Sequence of chain 1.F:
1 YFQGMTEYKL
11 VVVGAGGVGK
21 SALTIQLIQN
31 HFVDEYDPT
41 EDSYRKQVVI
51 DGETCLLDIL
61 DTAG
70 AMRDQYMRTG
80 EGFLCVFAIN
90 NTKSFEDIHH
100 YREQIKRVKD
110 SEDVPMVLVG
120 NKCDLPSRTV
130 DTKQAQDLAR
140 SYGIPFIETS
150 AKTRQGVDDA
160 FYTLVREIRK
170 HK

A small-molecule ligand and the protein it binds are described below.
Small molecule (SMILES): Nc1nc2c(ncn2[C@@H]2O[C@H](CO[P](=O)(O)O[P](=O)(O)NP(=O)(O)O)[C@@H](O)[C@H]2O)c(=O)[nH]1

Binding-site contacts:
Ligand atom N7 contacts residue ALA22 of chain 1.F at 3.6 Å.
Ligand atom O2B contacts residue LYS20 of chain 1.F at 3.0 Å (salt-bridge).
Ligand atom PB contacts residue MG1 of chain 1.T at 3.6 Å.
Ligand atom O2G contacts residue GLY16 of chain 1.F at 3.5 Å.
Ligand atom O1A contacts residue ALA22 of chain 1.F at 2.9 Å (h-bond).
Ligand atom N7 contacts residue ASN120 of chain 1.F at 3.0 Å (h-bond).
Ligand atom N2 contacts residue LEU124 of chain 1.F at 3.6 Å.
Ligand atom O2' contacts residue VAL33 of chain 1.F at 2.7 Å (h-bond).
Ligand atom N7 contacts residue ALA150 of chain 1.F at 3.6 Å.
Ligand atom O2B contacts residue GLY17 of chain 1.F at 3.5 Å (h-bond).
Ligand atom O1G contacts residue MG1 of chain 1.T at 2.5 Å.
Ligand atom O1B contacts residue SER21 of chain 1.F at 3.1 Å (h-bond).
Ligand atom O6 contacts residue ASN120 of chain 1.F at 3.2 Å (h-bond).
Ligand atom C8 contacts residue ALA22 of chain 1.F at 3.5 Å (hydrophobic).
Ligand atom O3' contacts residue ASP34 of chain 1.F at 3.0 Å (salt-bridge).
Ligand atom O1G contacts residue THR39 of chain 1.F at 3.1 Å (h-bond).
Ligand atom O1A contacts residue GLY19 of chain 1.F at 3.5 Å.
Ligand atom N1 contacts residue ASP123 of chain 1.F at 2.8 Å (salt-bridge).
Ligand atom O6 contacts residue ASP123 of chain 1.F at 3.5 Å (salt-bridge).
Ligand atom O2B contacts residue VAL18 of chain 1.F at 3.4 Å (h-bond).
Ligand atom O6 contacts residue ALA150 of chain 1.F at 2.7 Å (h-bond).
Ligand atom O4' contacts residue LYS121 of chain 1.F at 2.8 Å (salt-bridge).
Ligand atom C2' contacts residue VAL33 of chain 1.F at 3.6 Å (hydrophobic).
Ligand atom N2 contacts residue ASP123 of chain 1.F at 2.9 Å (salt-bridge).
Ligand atom O2' contacts residue PHE32 of chain 1.F at 3.6 Å.
Ligand atom PG contacts residue MG1 of chain 1.T at 3.6 Å.
Ligand atom O1B contacts residue MG1 of chain 1.T at 2.4 Å.
Ligand atom N3B contacts residue GLY17 of chain 1.F at 3.1 Å (h-bond).
Ligand atom O6 contacts residue SER149 of chain 1.F at 3.4 Å.
Ligand atom O2' contacts residue ASP34 of chain 1.F at 3.0 Å (salt-bridge).
Ligand atom O2G contacts residue LYS20 of chain 1.F at 2.8 Å (salt-bridge).
Ligand atom O1A contacts residue SER21 of chain 1.F at 3.3 Å.
Ligand atom O2B contacts residue GLY19 of chain 1.F at 2.9 Å (h-bond).
Ligand atom O6 contacts residue LYS151 of chain 1.F at 3.6 Å.
Ligand atom O3G contacts residue TYR36 of chain 1.F at 3.6 Å.
Ligand atom O2A contacts residue TYR36 of chain 1.F at 3.5 Å.
Ligand atom O3G contacts residue PRO38 of chain 1.F at 3.6 Å.
Ligand atom O2G contacts residue GLY64 of chain 1.F at 3.1 Å (h-bond).
Ligand atom O6 contacts residue LYS121 of chain 1.F at 3.4 Å.
Ligand atom O3A contacts residue GLY19 of chain 1.F at 3.3 Å (h-bond).